Sequence of chain 1.A:
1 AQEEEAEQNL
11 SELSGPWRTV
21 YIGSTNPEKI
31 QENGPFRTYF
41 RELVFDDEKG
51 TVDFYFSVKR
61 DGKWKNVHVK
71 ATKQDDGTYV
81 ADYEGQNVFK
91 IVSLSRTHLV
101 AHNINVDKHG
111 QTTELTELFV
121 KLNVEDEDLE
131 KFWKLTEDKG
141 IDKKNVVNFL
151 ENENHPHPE

A protein and the small-molecule ligand that binds it are described below.
Small molecule (SMILES): C=C[C@@H](O)CCCCC

Binding-site contacts:
Ligand atom C7 contacts residue PHE119 of chain 1.A at 4.2 Å (hydrophobic).
Ligand atom C5 contacts residue PHE36 of chain 1.A at 4.0 Å (hydrophobic).
Ligand atom C8 contacts residue GLU117 of chain 1.A at 4.0 Å.
Ligand atom C2 contacts residue TYR83 of chain 1.A at 4.4 Å (hydrophobic).
Ligand atom C7 contacts residue DHM1 of chain 1.C at 1.0 Å.
Ligand atom C8 contacts residue ASN103 of chain 1.A at 4.1 Å.
Ligand atom C8 contacts residue DHM1 of chain 1.C at 0.3 Å.
Ligand atom C6 contacts residue PHE89 of chain 1.A at 4.2 Å (hydrophobic).
Ligand atom C5 contacts residue DHM1 of chain 1.C at 0.3 Å.
Ligand atom C1 contacts residue TYR83 of chain 1.A at 4.3 Å (hydrophobic).
Ligand atom C8 contacts residue ALA101 of chain 1.A at 4.3 Å (hydrophobic).
Ligand atom C8 contacts residue PHE119 of chain 1.A at 4.3 Å (hydrophobic).
Ligand atom C2 contacts residue PHE54 of chain 1.A at 4.5 Å (hydrophobic).
Ligand atom C8 contacts residue THR116 of chain 1.A at 4.0 Å.
Ligand atom C3 contacts residue PHE56 of chain 1.A at 4.4 Å (hydrophobic).
Ligand atom C5 contacts residue THR38 of chain 1.A at 4.4 Å.
Ligand atom O1 contacts residue DHM1 of chain 1.C at 2.7 Å.
Ligand atom C2 contacts residue DHM1 of chain 1.C at 1.5 Å.
Ligand atom C3 contacts residue TYR83 of chain 1.A at 4.5 Å (hydrophobic).
Ligand atom O1 contacts residue THR38 of chain 1.A at 3.5 Å (h-bond).
Ligand atom C1 contacts residue VAL69 of chain 1.A at 3.9 Å (hydrophobic).
Ligand atom C2 contacts residue PHE56 of chain 1.A at 3.7 Å (hydrophobic).
Ligand atom O1 contacts residue PHE56 of chain 1.A at 3.7 Å.
Ligand atom C6 contacts residue ASN103 of chain 1.A at 4.1 Å.
Ligand atom C7 contacts residue LEU115 of chain 1.A at 4.4 Å (hydrophobic).
Ligand atom C3 contacts residue PHE36 of chain 1.A at 4.4 Å (hydrophobic).
Ligand atom C4 contacts residue DHM1 of chain 1.C at 1.0 Å.
Ligand atom C6 contacts residue DHM1 of chain 1.C at 0.9 Å.
Ligand atom C1 contacts residue DHM1 of chain 1.C at 0.6 Å.
Ligand atom C3 contacts residue DHM1 of chain 1.C at 1.4 Å.
Ligand atom C8 contacts residue LEU115 of chain 1.A at 4.4 Å (hydrophobic).
Ligand atom C4 contacts residue PHE40 of chain 1.A at 4.4 Å (hydrophobic).
Ligand atom C7 contacts residue ASN103 of chain 1.A at 4.4 Å.
Ligand atom O1 contacts residue PHE40 of chain 1.A at 3.5 Å.